Binding-site contacts:
Ligand atom C17 contacts residue ASP25 of chain 1.A at 3.5 Å.
Ligand atom C25 contacts residue ILE50 of chain 1.B at 3.6 Å (hydrophobic).
Ligand atom C19 contacts residue GLY27 of chain 1.A at 3.6 Å.
Ligand atom C11 contacts residue GLY27 of chain 1.B at 3.6 Å.
Ligand atom C10 contacts residue LEU23 of chain 1.A at 3.8 Å (hydrophobic).
Ligand atom N3 contacts residue ASP25 of chain 1.B at 2.8 Å (salt-bridge).
Ligand atom C22 contacts residue GLY48 of chain 1.A at 3.3 Å.
Ligand atom C18 contacts residue ASP25 of chain 1.B at 3.3 Å.
Ligand atom C9 contacts residue VAL82 of chain 1.A at 3.6 Å (hydrophobic).
Ligand atom C29 contacts residue ILE84 of chain 1.B at 3.8 Å (hydrophobic).
Ligand atom O1 contacts residue GLY49 of chain 1.A at 3.7 Å.
Ligand atom C15 contacts residue ASP29 of chain 1.B at 3.5 Å.
Ligand atom C18 contacts residue GLY27 of chain 1.B at 3.3 Å.
Ligand atom N3 contacts residue ASP25 of chain 1.A at 2.7 Å (salt-bridge).
Ligand atom C28 contacts residue PRO81 of chain 1.B at 3.7 Å (hydrophobic).
Ligand atom C25 contacts residue ALA28 of chain 1.A at 3.6 Å (hydrophobic).
Ligand atom C7 contacts residue GLY48 of chain 1.B at 3.1 Å.
Ligand atom C12 contacts residue ALA28 of chain 1.B at 3.7 Å (hydrophobic).
Ligand atom O1 contacts residue ILE50 of chain 1.B at 3.0 Å (h-bond).
Ligand atom C19 contacts residue ASP25 of chain 1.B at 3.5 Å.
Ligand atom C18 contacts residue ASP25 of chain 1.A at 3.0 Å.
Ligand atom C32 contacts residue GLY27 of chain 1.A at 3.4 Å.
Ligand atom C5 contacts residue GLY27 of chain 1.B at 3.8 Å.
Ligand atom O1 contacts residue ILE50 of chain 1.A at 3.1 Å (h-bond).
Ligand atom C4 contacts residue GLY27 of chain 1.B at 3.2 Å.
Ligand atom C31 contacts residue GLY27 of chain 1.A at 3.2 Å.
Ligand atom C14 contacts residue ASP29 of chain 1.B at 3.8 Å.
Ligand atom C20 contacts residue GLY49 of chain 1.A at 3.7 Å.
Ligand atom C30 contacts residue LEU23 of chain 1.B at 3.7 Å (hydrophobic).
Ligand atom C11 contacts residue ALA28 of chain 1.B at 3.8 Å (hydrophobic).
Ligand atom N3 contacts residue GLY27 of chain 1.A at 3.8 Å.
Ligand atom C16 contacts residue GLY27 of chain 1.B at 3.8 Å.
Ligand atom C6 contacts residue GLY48 of chain 1.B at 3.0 Å.
Ligand atom C10 contacts residue GLY27 of chain 1.B at 3.5 Å.
Ligand atom C8 contacts residue VAL82 of chain 1.A at 3.6 Å (hydrophobic).
Ligand atom C19 contacts residue ASP25 of chain 1.A at 3.6 Å.
Ligand atom O2 contacts residue ILE50 of chain 1.B at 3.6 Å.
Ligand atom C29 contacts residue PRO81 of chain 1.B at 3.4 Å (hydrophobic).
Ligand atom C18 contacts residue ALA28 of chain 1.B at 3.7 Å (hydrophobic).
Ligand atom O2 contacts residue GLY49 of chain 1.B at 3.2 Å.

Sequence of chain 1.A:
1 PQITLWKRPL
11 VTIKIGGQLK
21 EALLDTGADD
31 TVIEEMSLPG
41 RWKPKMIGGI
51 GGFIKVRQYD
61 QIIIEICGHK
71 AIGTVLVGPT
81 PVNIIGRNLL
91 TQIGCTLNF

The small molecule below binds the protein below.
Small molecule (SMILES): O=C1C(=O)N(C(c2ccccc2)c2ccccc2)[C@H]2CNC[C@@H]2N1C(c1ccccc1)c1ccccc1

Sequence of chain 1.B:
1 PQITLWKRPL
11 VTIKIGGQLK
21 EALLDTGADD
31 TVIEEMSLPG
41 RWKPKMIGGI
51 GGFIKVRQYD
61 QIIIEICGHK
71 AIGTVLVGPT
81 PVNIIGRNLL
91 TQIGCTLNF